Binding-site contacts:
Ligand atom O7 contacts residue ASN107 of chain 1.A at 3.7 Å.
Ligand atom C1 contacts residue ASN107 of chain 1.A at 1.4 Å.
Ligand atom N2 contacts residue ASN107 of chain 1.A at 2.7 Å (h-bond).
Ligand atom O5 contacts residue ASN107 of chain 1.A at 2.5 Å (h-bond).
Ligand atom C7 contacts residue ASN107 of chain 1.A at 3.4 Å.
Ligand atom O5 contacts residue GLU110 of chain 1.A at 4.2 Å.
Ligand atom C8 contacts residue ASN107 of chain 1.A at 4.4 Å.
Ligand atom C5 contacts residue ASN107 of chain 1.A at 3.7 Å.
Ligand atom C2 contacts residue ASN107 of chain 1.A at 2.4 Å.
Ligand atom C4 contacts residue ASN107 of chain 1.A at 4.2 Å.
Ligand atom C3 contacts residue ASN107 of chain 1.A at 3.7 Å.
Ligand atom C6 contacts residue GLU110 of chain 1.A at 3.8 Å.

Sequence of chain 1.A:
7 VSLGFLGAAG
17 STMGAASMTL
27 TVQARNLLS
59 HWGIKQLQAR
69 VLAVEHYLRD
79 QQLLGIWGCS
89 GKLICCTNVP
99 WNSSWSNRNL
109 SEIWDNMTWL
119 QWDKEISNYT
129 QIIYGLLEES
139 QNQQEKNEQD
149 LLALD

This protein binds this small molecule.
Small molecule (SMILES): CC(=O)N[C@@H]1[C@@H](O)[C@H](O)[C@@H](CO)O[C@H]1O